Binding-site contacts:
Ligand atom CB contacts residue HIS67 of chain 1.A at 3.6 Å.
Ligand atom CA contacts residue HIS67 of chain 1.A at 3.6 Å.
Ligand atom CD1 contacts residue MET83 of chain 1.A at 3.7 Å (hydrophobic).
Ligand atom CD2 contacts residue LEU69 of chain 1.A at 3.9 Å (hydrophobic).
Ligand atom CE1 contacts residue ASP84 of chain 1.A at 3.8 Å.
Ligand atom O contacts residue ARG26 of chain 1.A at 2.8 Å (salt-bridge).
Ligand atom CD2 contacts residue ARG26 of chain 1.A at 3.5 Å.
Ligand atom OD1 contacts residue LEU69 of chain 1.A at 2.9 Å (h-bond).
Ligand atom CE2 contacts residue ARG26 of chain 1.A at 3.5 Å.
Ligand atom O contacts residue TYR68 of chain 1.A at 3.5 Å.
Ligand atom CA contacts residue HIS67 of chain 1.A at 3.8 Å.
Ligand atom CB contacts residue ASP84 of chain 1.A at 3.7 Å.
Ligand atom OD1 contacts residue TYR68 of chain 1.A at 3.2 Å.
Ligand atom CB contacts residue TYR68 of chain 1.A at 3.8 Å (hydrophobic).
Ligand atom CG contacts residue ASP84 of chain 1.A at 3.6 Å.
Ligand atom CG contacts residue HIS67 of chain 1.A at 3.9 Å.
Ligand atom CE1 contacts residue LEU69 of chain 1.A at 3.9 Å (hydrophobic).
Ligand atom CB contacts residue HIS67 of chain 1.A at 3.5 Å.
Ligand atom C contacts residue TYR68 of chain 1.A at 3.7 Å (hydrophobic).
Ligand atom N contacts residue TYR68 of chain 1.A at 3.8 Å.
Ligand atom CD2 contacts residue ASP84 of chain 1.A at 3.8 Å.
Ligand atom CE1 contacts residue MET83 of chain 1.A at 3.5 Å (hydrophobic).
Ligand atom O contacts residue ILE106 of chain 1.A at 3.7 Å.
Ligand atom ND2 contacts residue MET83 of chain 1.A at 3.0 Å (h-bond).
Ligand atom OD1 contacts residue HIS67 of chain 1.A at 3.9 Å.
Ligand atom C contacts residue ARG26 of chain 1.A at 3.9 Å.
Ligand atom C contacts residue HIS67 of chain 1.A at 3.8 Å.
Ligand atom CG contacts residue LEU69 of chain 1.A at 3.5 Å (hydrophobic).
Ligand atom N contacts residue HIS67 of chain 1.A at 2.8 Å (h-bond).
Ligand atom CE2 contacts residue LEU71 of chain 1.A at 3.6 Å (hydrophobic).
Ligand atom CG contacts residue LEU69 of chain 1.A at 3.9 Å (hydrophobic).
Ligand atom CD1 contacts residue ASP84 of chain 1.A at 3.7 Å.
Ligand atom O contacts residue GLN87 of chain 1.A at 3.4 Å (h-bond).
Ligand atom OD2 contacts residue HIS67 of chain 1.A at 2.9 Å (h-bond).
Ligand atom ND2 contacts residue LEU69 of chain 1.A at 3.0 Å (h-bond).
Ligand atom OD2 contacts residue LYS66 of chain 1.A at 3.3 Å.
Ligand atom CZ contacts residue LEU71 of chain 1.A at 3.9 Å (hydrophobic).
Ligand atom CE2 contacts residue ASP84 of chain 1.A at 3.8 Å.
Ligand atom CE2 contacts residue VAL56 of chain 1.A at 3.8 Å (hydrophobic).
Ligand atom CG contacts residue LYS66 of chain 1.A at 3.7 Å.

Sequence of chain 1.A:
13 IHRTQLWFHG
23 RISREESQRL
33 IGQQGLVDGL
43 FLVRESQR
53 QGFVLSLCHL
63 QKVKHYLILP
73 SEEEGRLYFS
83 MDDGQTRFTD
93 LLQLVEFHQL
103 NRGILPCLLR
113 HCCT

This protein binds this small molecule.
Small molecule (SMILES): NC(=O)C[C@@H]1NC(=O)[C@H](CC(=O)O)NC(=O)[C@H](Cc2ccc(O)cc2)NC(=O)CNC(=O)[C@H](CCC(=O)O)NC(=O)[C@H](Cc2ccccc2)NC(=O)[C@@H]2CCCCNC(=O)CC[C@H](NC1=O)C(=O)N[C@@H](Cc1ccccc1)C(=O)N1CCC[C@H]1C(=O)N[C@H](C(N)=O)CSCC(=O)N2